Sequence of chain 1.D:
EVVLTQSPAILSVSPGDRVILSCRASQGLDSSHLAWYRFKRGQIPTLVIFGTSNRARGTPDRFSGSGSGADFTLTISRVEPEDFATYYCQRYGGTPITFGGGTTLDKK

Binding-site contacts:
Ligand atom C1 contacts residue GLY47 of chain 1.D at 3.7 Å.
Ligand atom C4 contacts residue LEU48 of chain 1.D at 4.0 Å (hydrophobic).
Ligand atom C7 contacts residue ASN244 of chain 1.R at 3.3 Å.
Ligand atom C5 contacts residue LEU48 of chain 1.D at 3.8 Å (hydrophobic).
Ligand atom O2 contacts residue GLY88 of chain 1.D at 3.6 Å (h-bond).
Ligand atom C2 contacts residue GLY47 of chain 1.D at 3.4 Å.
Ligand atom C6 contacts residue GLY47 of chain 1.D at 3.4 Å.
Ligand atom O4 contacts residue ARG43 of chain 1.D at 3.2 Å (salt-bridge).
Ligand atom O6 contacts residue GLY47 of chain 1.D at 3.8 Å.
Ligand atom O3 contacts residue ARG43 of chain 1.D at 3.0 Å (salt-bridge).
Ligand atom C8 contacts residue GLN46 of chain 1.D at 4.0 Å.
Ligand atom O2 contacts residue ALA89 of chain 1.D at 3.4 Å (h-bond).
Ligand atom O5 contacts residue ALA89 of chain 1.D at 3.9 Å.
Ligand atom O7 contacts residue ASN244 of chain 1.R at 3.3 Å (h-bond).
Ligand atom O4 contacts residue SER87 of chain 1.D at 3.6 Å.
Ligand atom C7 contacts residue GLY47 of chain 1.D at 3.7 Å.
Ligand atom O4 contacts residue LEU48 of chain 1.D at 3.5 Å (h-bond).
Ligand atom O2 contacts residue ARG43 of chain 1.D at 3.8 Å.
Ligand atom C8 contacts residue GLY47 of chain 1.D at 3.8 Å.
Ligand atom O6 contacts residue ASP49 of chain 1.D at 3.8 Å.
Ligand atom O5 contacts residue ASN244 of chain 1.R at 2.4 Å (h-bond).
Ligand atom N2 contacts residue ASN244 of chain 1.R at 2.9 Å (h-bond).
Ligand atom O5 contacts residue ASP49 of chain 1.D at 4.0 Å.
Ligand atom C4 contacts residue ARG43 of chain 1.D at 3.8 Å.
Ligand atom C5 contacts residue ASN244 of chain 1.R at 3.7 Å.
Ligand atom C3 contacts residue ARG43 of chain 1.D at 3.9 Å.
Ligand atom C4 contacts residue ALA89 of chain 1.D at 3.8 Å (hydrophobic).
Ligand atom C8 contacts residue NAG1 of chain 1.CB at 3.7 Å.
Ligand atom O3 contacts residue GLY47 of chain 1.D at 3.6 Å.
Ligand atom C3 contacts residue GLY47 of chain 1.D at 3.4 Å.
Ligand atom O5 contacts residue GLY88 of chain 1.D at 3.7 Å.
Ligand atom O5 contacts residue THR246 of chain 1.R at 3.8 Å.
Ligand atom O6 contacts residue GLY47 of chain 1.D at 4.0 Å.
Ligand atom C3 contacts residue LEU48 of chain 1.D at 3.9 Å (hydrophobic).
Ligand atom C1 contacts residue ASN244 of chain 1.R at 1.4 Å.
Ligand atom N2 contacts residue GLY47 of chain 1.D at 2.7 Å (h-bond).
Ligand atom O2 contacts residue ASP90 of chain 1.D at 3.6 Å (salt-bridge).
Ligand atom C5 contacts residue SER87 of chain 1.D at 3.9 Å.
Ligand atom C3 contacts residue ASN244 of chain 1.R at 3.8 Å.
Ligand atom C2 contacts residue ASN244 of chain 1.R at 2.4 Å.

The protein below binds the small molecule below.
Small molecule (SMILES): CC(=O)N[C@H]1[C@H](O[C@H]2[C@H](O)[C@@H](NC(C)=O)CO[C@@H]2CO)O[C@H](CO)[C@@H](O[C@@H]2O[C@H](CO[C@H]3O[C@H](CO)[C@@H](O)[C@H](O[C@H]4O[C@H](CO)[C@@H](O)[C@H](O)[C@@H]4O)[C@@H]3O)[C@@H](O)[C@H](O[C@H]3O[C@H](CO)[C@@H](O)[C@H](O)[C@@H]3O)[C@@H]2O)[C@@H]1O

Sequence of chain 1.R:
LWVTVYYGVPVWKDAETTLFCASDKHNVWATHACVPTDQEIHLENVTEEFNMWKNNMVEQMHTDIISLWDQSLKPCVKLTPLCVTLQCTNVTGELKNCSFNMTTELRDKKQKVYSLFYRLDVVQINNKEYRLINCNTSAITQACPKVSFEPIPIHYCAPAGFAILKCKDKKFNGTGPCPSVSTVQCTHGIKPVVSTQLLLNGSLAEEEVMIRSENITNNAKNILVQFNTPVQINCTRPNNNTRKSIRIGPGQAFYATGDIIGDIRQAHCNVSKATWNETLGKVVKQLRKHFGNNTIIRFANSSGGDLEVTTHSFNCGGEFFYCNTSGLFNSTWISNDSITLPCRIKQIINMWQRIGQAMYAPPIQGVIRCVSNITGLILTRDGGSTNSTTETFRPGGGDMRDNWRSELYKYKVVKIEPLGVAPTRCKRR